Sequence of chain 1.A:
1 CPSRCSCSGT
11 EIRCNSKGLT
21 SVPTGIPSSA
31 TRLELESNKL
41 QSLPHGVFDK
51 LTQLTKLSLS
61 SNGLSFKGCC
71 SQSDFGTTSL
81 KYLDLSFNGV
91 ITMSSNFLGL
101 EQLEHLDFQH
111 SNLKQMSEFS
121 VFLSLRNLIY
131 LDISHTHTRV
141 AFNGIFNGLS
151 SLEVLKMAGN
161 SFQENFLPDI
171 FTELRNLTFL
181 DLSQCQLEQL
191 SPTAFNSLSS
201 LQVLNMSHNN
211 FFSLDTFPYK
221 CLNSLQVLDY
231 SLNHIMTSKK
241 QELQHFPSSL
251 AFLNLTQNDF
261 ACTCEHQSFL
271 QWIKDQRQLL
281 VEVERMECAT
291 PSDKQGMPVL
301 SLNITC

The small molecule below binds the protein below.
Small molecule (SMILES): CC(=O)N[C@H]1[C@H](O[C@H]2[C@H](O)[C@@H](NC(C)=O)CO[C@@H]2CO[C@H]2O[C@@H](C)[C@@H](O)[C@@H](O)[C@@H]2O)O[C@H](CO)[C@@H](O[C@@H]2O[C@H](CO)[C@@H](O)[C@H](O)[C@@H]2O)[C@@H]1O

Binding-site contacts:
Ligand atom C2 contacts residue ASN303 of chain 1.A at 2.3 Å.
Ligand atom C1 contacts residue ASN303 of chain 1.A at 1.4 Å.
Ligand atom O7 contacts residue SER301 of chain 1.A at 4.0 Å.
Ligand atom C4 contacts residue ASN303 of chain 1.A at 4.2 Å.
Ligand atom C5 contacts residue ASN303 of chain 1.A at 3.7 Å.
Ligand atom C3 contacts residue ASN303 of chain 1.A at 3.7 Å.
Ligand atom O7 contacts residue ASN303 of chain 1.A at 2.8 Å (h-bond).
Ligand atom N2 contacts residue ASN303 of chain 1.A at 2.8 Å (h-bond).
Ligand atom C8 contacts residue ASN303 of chain 1.A at 4.5 Å.
Ligand atom C7 contacts residue ASN303 of chain 1.A at 3.1 Å.
Ligand atom O5 contacts residue ASN303 of chain 1.A at 2.4 Å (h-bond).